A protein and the small-molecule ligand that binds it are described below.
Small molecule (SMILES): CC(=O)N[C@@H]1[C@@H](O)[C@H](O)[C@@H](CO)O[C@H]1O

Sequence of chain 15.O:
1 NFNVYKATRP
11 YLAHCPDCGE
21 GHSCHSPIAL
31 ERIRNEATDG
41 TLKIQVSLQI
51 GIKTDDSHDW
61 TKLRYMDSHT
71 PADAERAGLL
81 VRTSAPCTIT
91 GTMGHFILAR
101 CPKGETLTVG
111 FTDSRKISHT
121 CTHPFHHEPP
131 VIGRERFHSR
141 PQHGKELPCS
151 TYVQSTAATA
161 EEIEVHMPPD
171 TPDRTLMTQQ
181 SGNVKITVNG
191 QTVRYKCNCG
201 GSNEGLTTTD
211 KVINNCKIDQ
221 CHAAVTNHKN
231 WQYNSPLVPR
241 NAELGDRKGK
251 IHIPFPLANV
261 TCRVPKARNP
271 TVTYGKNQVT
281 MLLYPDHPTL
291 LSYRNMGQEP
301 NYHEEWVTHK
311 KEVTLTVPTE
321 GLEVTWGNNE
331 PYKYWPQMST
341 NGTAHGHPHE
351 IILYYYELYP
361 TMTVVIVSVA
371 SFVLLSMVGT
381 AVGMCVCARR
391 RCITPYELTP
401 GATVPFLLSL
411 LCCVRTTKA

Binding-site contacts:
Ligand atom C8 contacts residue THR116 of chain 15.N at 4.3 Å.
Ligand atom C1 contacts residue ASN259 of chain 15.O at 1.4 Å.
Ligand atom N2 contacts residue THR116 of chain 15.N at 4.1 Å.
Ligand atom C4 contacts residue LYS181 of chain 15.N at 3.6 Å.
Ligand atom O5 contacts residue ASN259 of chain 15.O at 2.3 Å (h-bond).
Ligand atom O3 contacts residue LYS115 of chain 15.N at 3.6 Å (salt-bridge).
Ligand atom C3 contacts residue LYS115 of chain 15.N at 4.3 Å.
Ligand atom C8 contacts residue ASN259 of chain 15.O at 4.2 Å.
Ligand atom N2 contacts residue ASN259 of chain 15.O at 2.8 Å (h-bond).
Ligand atom C2 contacts residue ASN259 of chain 15.O at 2.4 Å.
Ligand atom C4 contacts residue ASN259 of chain 15.O at 4.2 Å.
Ligand atom C3 contacts residue ASN259 of chain 15.O at 3.7 Å.
Ligand atom C5 contacts residue LYS181 of chain 15.N at 3.4 Å.
Ligand atom C8 contacts residue LEU257 of chain 15.O at 4.1 Å (hydrophobic).
Ligand atom C8 contacts residue ALA258 of chain 15.O at 3.7 Å (hydrophobic).
Ligand atom O7 contacts residue ASN259 of chain 15.O at 3.2 Å (h-bond).
Ligand atom O4 contacts residue PHE118 of chain 15.N at 4.1 Å.
Ligand atom C7 contacts residue ASN259 of chain 15.O at 3.2 Å.
Ligand atom O4 contacts residue LYS181 of chain 15.N at 2.7 Å (salt-bridge).
Ligand atom C5 contacts residue ASN259 of chain 15.O at 3.6 Å.
Ligand atom C6 contacts residue LYS181 of chain 15.N at 3.4 Å.
Ligand atom O6 contacts residue LYS181 of chain 15.N at 3.4 Å (salt-bridge).

Sequence of chain 15.N:
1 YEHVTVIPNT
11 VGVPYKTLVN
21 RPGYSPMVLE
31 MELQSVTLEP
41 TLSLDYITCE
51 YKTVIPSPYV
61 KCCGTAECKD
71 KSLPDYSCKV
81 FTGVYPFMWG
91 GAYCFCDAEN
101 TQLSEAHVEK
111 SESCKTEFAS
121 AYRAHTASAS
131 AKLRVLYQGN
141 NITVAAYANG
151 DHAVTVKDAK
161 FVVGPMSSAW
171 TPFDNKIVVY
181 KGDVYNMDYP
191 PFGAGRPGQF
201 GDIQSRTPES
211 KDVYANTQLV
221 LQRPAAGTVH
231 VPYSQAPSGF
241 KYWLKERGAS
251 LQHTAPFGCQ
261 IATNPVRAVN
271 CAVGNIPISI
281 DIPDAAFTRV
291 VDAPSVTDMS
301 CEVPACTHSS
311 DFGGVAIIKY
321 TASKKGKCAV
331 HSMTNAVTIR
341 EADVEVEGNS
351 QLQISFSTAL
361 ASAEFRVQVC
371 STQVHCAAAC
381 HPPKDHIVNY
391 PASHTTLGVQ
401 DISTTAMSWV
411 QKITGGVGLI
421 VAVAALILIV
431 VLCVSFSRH